Binding-site contacts:
Ligand atom C contacts residue GLN338 of chain 1.B at 3.3 Å.
Ligand atom O contacts residue LYS13 of chain 1.A at 2.7 Å (salt-bridge).
Ligand atom CG contacts residue TRP329 of chain 1.B at 3.5 Å (hydrophobic).
Ligand atom O5 contacts residue SER215 of chain 1.B at 3.2 Å (h-bond).
Ligand atom CA contacts residue ASP217 of chain 1.B at 2.9 Å.
Ligand atom C5 contacts residue SER215 of chain 1.B at 3.3 Å.
Ligand atom N1 contacts residue ALA240 of chain 1.B at 2.9 Å (h-bond).
Ligand atom CZ contacts residue TYR17 of chain 1.A at 3.2 Å (hydrophobic).
Ligand atom O contacts residue GLN338 of chain 1.B at 3.5 Å (h-bond).
Ligand atom C4 contacts residue ASP217 of chain 1.B at 2.7 Å.
Ligand atom CB contacts residue GLN338 of chain 1.B at 3.3 Å.
Ligand atom ND2 contacts residue VAL248 of chain 1.B at 3.5 Å.
Ligand atom C contacts residue ALA216 of chain 1.B at 3.5 Å (hydrophobic).
Ligand atom CA contacts residue ALA216 of chain 1.B at 2.8 Å (hydrophobic).
Ligand atom O contacts residue TYR242 of chain 1.B at 3.4 Å (h-bond).
Ligand atom C4 contacts residue ALA216 of chain 1.B at 3.0 Å (hydrophobic).
Ligand atom CB contacts residue GLU29 of chain 1.A at 3.3 Å.
Ligand atom N1 contacts residue SER215 of chain 1.B at 3.5 Å.
Ligand atom C contacts residue ARG325 of chain 1.B at 3.3 Å.
Ligand atom NH2 contacts residue TYR17 of chain 1.A at 3.3 Å (h-bond).
Ligand atom OD1 contacts residue VAL248 of chain 1.B at 3.4 Å.
Ligand atom ND2 contacts residue ASN239 of chain 1.B at 2.7 Å (h-bond).
Ligand atom CE contacts residue ARG325 of chain 1.B at 3.5 Å.
Ligand atom CB contacts residue PRO291 of chain 1.B at 3.5 Å (hydrophobic).
Ligand atom OG1 contacts residue GLU29 of chain 1.A at 3.2 Å (salt-bridge).
Ligand atom N contacts residue GLU29 of chain 1.A at 3.5 Å (salt-bridge).
Ligand atom O5 contacts residue ILE129 of chain 1.B at 3.3 Å.
Ligand atom NE contacts residue TYR17 of chain 1.A at 3.3 Å (h-bond).
Ligand atom O contacts residue ARG325 of chain 1.B at 2.4 Å (salt-bridge).
Ligand atom O contacts residue ARG325 of chain 1.B at 2.7 Å (salt-bridge).
Ligand atom N contacts residue ASP217 of chain 1.B at 3.0 Å.
Ligand atom CB contacts residue TYR242 of chain 1.B at 3.5 Å (hydrophobic).
Ligand atom CG contacts residue ASN239 of chain 1.B at 3.5 Å.
Ligand atom N contacts residue TYR242 of chain 1.B at 2.9 Å (h-bond).
Ligand atom OG1 contacts residue LYS13 of chain 1.A at 3.5 Å.
Ligand atom CG2 contacts residue GLU29 of chain 1.A at 3.2 Å.
Ligand atom N contacts residue GLU29 of chain 1.A at 3.5 Å (salt-bridge).
Ligand atom OD1 contacts residue ARG325 of chain 1.B at 2.7 Å (salt-bridge).
Ligand atom OG1 contacts residue VAL243 of chain 1.B at 3.4 Å.
Ligand atom SD contacts residue GLN338 of chain 1.B at 3.0 Å (h-bond).

Sequence of chain 1.A:
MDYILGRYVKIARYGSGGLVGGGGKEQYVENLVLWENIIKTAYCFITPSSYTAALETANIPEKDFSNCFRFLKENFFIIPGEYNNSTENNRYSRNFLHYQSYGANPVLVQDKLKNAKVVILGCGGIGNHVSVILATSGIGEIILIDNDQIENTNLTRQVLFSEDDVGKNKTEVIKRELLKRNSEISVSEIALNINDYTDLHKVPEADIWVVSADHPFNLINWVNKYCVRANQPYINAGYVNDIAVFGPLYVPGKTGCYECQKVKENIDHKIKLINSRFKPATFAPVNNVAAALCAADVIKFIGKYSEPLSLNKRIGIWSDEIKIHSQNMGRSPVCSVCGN

The small molecule below binds the protein below.
Small molecule (SMILES): CSCC[C@H](N)C(=O)N[C@@H](CCCN=C(N)N)C(=O)N[C@H](C(=O)NCC(=O)N[C@@H](CC(N)=O)C(=O)N[C@@H](C)C(=O)N[C@H]1CC(=O)NC1=O)[C@@H](C)O

Sequence of chain 1.B:
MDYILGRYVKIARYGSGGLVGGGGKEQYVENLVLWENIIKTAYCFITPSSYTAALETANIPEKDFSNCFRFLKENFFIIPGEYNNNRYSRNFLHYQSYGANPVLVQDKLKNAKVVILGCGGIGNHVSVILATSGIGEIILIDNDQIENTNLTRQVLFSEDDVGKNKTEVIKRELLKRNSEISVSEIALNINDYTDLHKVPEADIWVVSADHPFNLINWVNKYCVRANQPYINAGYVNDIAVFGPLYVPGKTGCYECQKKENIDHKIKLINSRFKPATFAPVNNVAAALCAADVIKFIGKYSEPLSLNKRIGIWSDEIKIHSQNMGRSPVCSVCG